Binding-site contacts:
Ligand atom N contacts residue TYR61 of chain 1.C at 3.4 Å.
Ligand atom CA contacts residue GLN89 of chain 1.C at 3.8 Å.
Ligand atom O contacts residue GLN89 of chain 1.C at 3.5 Å (h-bond).
Ligand atom CB contacts residue GLN89 of chain 1.C at 3.1 Å.
Ligand atom F2 contacts residue TYR63 of chain 1.C at 2.2 Å.
Ligand atom O contacts residue TYR63 of chain 1.C at 2.6 Å (h-bond).
Ligand atom O2 contacts residue GLN52 of chain 1.D at 3.1 Å (h-bond).
Ligand atom CA contacts residue TYR61 of chain 1.C at 3.4 Å (hydrophobic).
Ligand atom C5 contacts residue ALA53 of chain 1.D at 3.5 Å (hydrophobic).
Ligand atom C5 contacts residue LEU49 of chain 1.D at 3.5 Å (hydrophobic).
Ligand atom CB contacts residue ILE91 of chain 1.C at 3.6 Å (hydrophobic).
Ligand atom C2 contacts residue TYR63 of chain 1.C at 3.6 Å (hydrophobic).
Ligand atom C6 contacts residue ASP27 of chain 1.C at 2.8 Å.
Ligand atom CZ contacts residue THR80 of chain 1.D at 3.7 Å.
Ligand atom CE contacts residue TYR61 of chain 1.C at 3.8 Å (hydrophobic).
Ligand atom N contacts residue LEU49 of chain 1.D at 3.7 Å.
Ligand atom CD2 contacts residue TYR63 of chain 1.C at 3.1 Å (hydrophobic).
Ligand atom CZ contacts residue ILE93 of chain 1.C at 3.8 Å (hydrophobic).
Ligand atom C contacts residue TYR63 of chain 1.C at 3.7 Å (hydrophobic).
Ligand atom CE contacts residue ASP27 of chain 1.C at 3.3 Å.
Ligand atom F1 contacts residue THR80 of chain 1.D at 3.2 Å.
Ligand atom CD contacts residue PHE113 of chain 1.C at 3.7 Å (hydrophobic).
Ligand atom F2 contacts residue LEU49 of chain 1.D at 3.8 Å.
Ligand atom CD contacts residue TYR63 of chain 1.C at 3.6 Å (hydrophobic).
Ligand atom C7 contacts residue ARG23 of chain 1.C at 3.6 Å.
Ligand atom F1 contacts residue HIS83 of chain 1.D at 3.6 Å.
Ligand atom CA contacts residue TYR61 of chain 1.C at 3.1 Å (hydrophobic).
Ligand atom C6 contacts residue ALA53 of chain 1.D at 3.6 Å (hydrophobic).
Ligand atom CD1 contacts residue HIS83 of chain 1.D at 3.5 Å.
Ligand atom C1 contacts residue LEU49 of chain 1.D at 3.8 Å (hydrophobic).
Ligand atom C contacts residue TYR61 of chain 1.C at 3.1 Å (hydrophobic).
Ligand atom N contacts residue TYR63 of chain 1.C at 3.1 Å (h-bond).
Ligand atom C7 contacts residue ASP27 of chain 1.C at 2.8 Å.
Ligand atom CD2 contacts residue ILE91 of chain 1.C at 3.6 Å (hydrophobic).
Ligand atom C4 contacts residue ILE29 of chain 1.C at 2.9 Å (hydrophobic).
Ligand atom O contacts residue ILE91 of chain 1.C at 3.5 Å.
Ligand atom CE2 contacts residue TYR63 of chain 1.C at 3.1 Å (hydrophobic).
Ligand atom CE2 contacts residue LEU49 of chain 1.D at 3.7 Å (hydrophobic).
Ligand atom CB contacts residue TYR61 of chain 1.C at 3.6 Å (hydrophobic).
Ligand atom O contacts residue TYR61 of chain 1.C at 3.3 Å.

Sequence of chain 1.C:
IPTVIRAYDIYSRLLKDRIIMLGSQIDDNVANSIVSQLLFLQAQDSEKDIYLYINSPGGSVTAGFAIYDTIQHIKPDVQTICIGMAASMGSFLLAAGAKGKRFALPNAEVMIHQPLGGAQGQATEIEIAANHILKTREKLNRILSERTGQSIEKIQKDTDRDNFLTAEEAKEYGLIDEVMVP

A small-molecule ligand and the protein it binds are described below.
Small molecule (SMILES): CCCCCCC(=O)N[C@@H](Cc1cc(F)cc(F)c1)C(=O)N[C@H]1COC(=O)[C@@H]2C[C@@H](C)CN2C(=O)[C@H](C)NC(=O)[C@@H]2CCCCN2C(=O)[C@@H]2CCCN2C1=O

Sequence of chain 1.D:
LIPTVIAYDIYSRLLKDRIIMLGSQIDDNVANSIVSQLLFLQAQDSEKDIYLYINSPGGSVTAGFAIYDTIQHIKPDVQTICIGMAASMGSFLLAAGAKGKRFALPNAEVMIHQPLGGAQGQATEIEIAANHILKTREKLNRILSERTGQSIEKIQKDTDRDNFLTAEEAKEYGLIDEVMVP